The small molecule below binds the protein below.
Small molecule (SMILES): [H]/N=C(/N=C/CC[C@H](N)C(=O)O)N(C)OC

Binding-site contacts:
Ligand atom OH contacts residue HEM1 of chain 1.C at 3.8 Å.
Ligand atom CA contacts residue GLU296 of chain 1.A at 3.5 Å.
Ligand atom OD2 contacts residue ASP301 of chain 1.A at 2.6 Å (salt-bridge).
Ligand atom NH1 contacts residue TRP291 of chain 1.A at 3.0 Å (h-bond).
Ligand atom CZ contacts residue PRO269 of chain 1.A at 3.7 Å (hydrophobic).
Ligand atom C1 contacts residue PRO269 of chain 1.A at 3.6 Å (hydrophobic).
Ligand atom N contacts residue GLU296 of chain 1.A at 2.8 Å (salt-bridge).
Ligand atom OD2 contacts residue TYR292 of chain 1.A at 3.4 Å.
Ligand atom NH1 contacts residue TYR292 of chain 1.A at 3.8 Å.
Ligand atom CD contacts residue VAL271 of chain 1.A at 3.9 Å (hydrophobic).
Ligand atom C contacts residue GLN182 of chain 1.A at 3.6 Å.
Ligand atom CA contacts residue GLN182 of chain 1.A at 3.5 Å.
Ligand atom OD2 contacts residue GLU296 of chain 1.A at 3.6 Å.
Ligand atom CG contacts residue VAL271 of chain 1.A at 3.8 Å (hydrophobic).
Ligand atom CG contacts residue HEM1 of chain 1.C at 3.9 Å.
Ligand atom CG contacts residue GLU296 of chain 1.A at 3.5 Å.
Ligand atom OD1 contacts residue GLN182 of chain 1.A at 3.0 Å (h-bond).
Ligand atom OD1 contacts residue ASP301 of chain 1.A at 3.7 Å.
Ligand atom CA contacts residue HEM1 of chain 1.C at 3.8 Å.
Ligand atom NE contacts residue PRO269 of chain 1.A at 3.9 Å.
Ligand atom NH1 contacts residue HEM1 of chain 1.C at 3.7 Å.
Ligand atom NE contacts residue GLU296 of chain 1.A at 2.6 Å (salt-bridge).
Ligand atom NH1 contacts residue PRO269 of chain 1.A at 3.8 Å.
Ligand atom OD1 contacts residue TYR292 of chain 1.A at 2.6 Å (h-bond).
Ligand atom OD1 contacts residue TYR266 of chain 1.A at 3.3 Å (h-bond).
Ligand atom C1 contacts residue VAL271 of chain 1.A at 3.8 Å (hydrophobic).
Ligand atom CB contacts residue GLU296 of chain 1.A at 3.2 Å.
Ligand atom C2 contacts residue PRO269 of chain 1.A at 3.8 Å (hydrophobic).
Ligand atom CB contacts residue GLN182 of chain 1.A at 3.6 Å.
Ligand atom C contacts residue TYR292 of chain 1.A at 3.4 Å (hydrophobic).
Ligand atom NH1 contacts residue GLU296 of chain 1.A at 2.8 Å (salt-bridge).
Ligand atom CD contacts residue GLU296 of chain 1.A at 3.5 Å.
Ligand atom C2 contacts residue GLY290 of chain 1.A at 3.4 Å.
Ligand atom C contacts residue ASP301 of chain 1.A at 3.5 Å.
Ligand atom C2 contacts residue TRP291 of chain 1.A at 3.5 Å (hydrophobic).
Ligand atom NH2 contacts residue HEM1 of chain 1.C at 3.7 Å.
Ligand atom CZ contacts residue GLU296 of chain 1.A at 3.5 Å.
Ligand atom C1 contacts residue PHE288 of chain 1.A at 3.8 Å (hydrophobic).
Ligand atom N contacts residue HEM1 of chain 1.C at 2.8 Å (h-bond).
Ligand atom C2 contacts residue HEM1 of chain 1.C at 3.2 Å.

Sequence of chain 1.A:
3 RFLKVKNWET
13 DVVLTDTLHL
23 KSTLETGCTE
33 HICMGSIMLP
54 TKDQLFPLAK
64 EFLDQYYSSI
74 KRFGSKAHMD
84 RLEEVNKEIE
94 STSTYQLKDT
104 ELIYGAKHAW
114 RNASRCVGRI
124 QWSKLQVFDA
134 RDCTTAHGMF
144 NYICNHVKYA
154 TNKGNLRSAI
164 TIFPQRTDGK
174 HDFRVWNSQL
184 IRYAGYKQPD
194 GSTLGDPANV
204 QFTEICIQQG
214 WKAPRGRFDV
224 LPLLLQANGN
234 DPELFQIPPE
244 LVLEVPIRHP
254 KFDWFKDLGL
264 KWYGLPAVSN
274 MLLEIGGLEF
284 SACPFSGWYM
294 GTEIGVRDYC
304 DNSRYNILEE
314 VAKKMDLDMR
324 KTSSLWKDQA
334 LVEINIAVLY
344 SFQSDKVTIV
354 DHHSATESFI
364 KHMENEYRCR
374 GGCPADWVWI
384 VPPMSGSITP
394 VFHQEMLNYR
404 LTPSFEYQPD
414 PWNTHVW